Sequence of chain 1.H:
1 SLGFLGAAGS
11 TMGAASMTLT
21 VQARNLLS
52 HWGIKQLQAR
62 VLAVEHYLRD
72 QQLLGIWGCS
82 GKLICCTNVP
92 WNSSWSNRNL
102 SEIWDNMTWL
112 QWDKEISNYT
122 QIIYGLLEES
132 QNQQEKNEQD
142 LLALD

This small molecule binds to this protein.
Small molecule (SMILES): CC(=O)N[C@@H]1[C@@H](O)[C@H](O)[C@@H](CO)O[C@H]1O

Binding-site contacts:
Ligand atom C1 contacts residue ASN93 of chain 1.H at 1.5 Å.
Ligand atom C5 contacts residue ASN93 of chain 1.H at 3.8 Å.
Ligand atom O6 contacts residue SER95 of chain 1.H at 3.3 Å (h-bond).
Ligand atom N2 contacts residue ASN93 of chain 1.H at 2.9 Å (h-bond).
Ligand atom O5 contacts residue SER95 of chain 1.H at 3.8 Å.
Ligand atom C5 contacts residue SER95 of chain 1.H at 4.3 Å.
Ligand atom C2 contacts residue ASN93 of chain 1.H at 2.5 Å.
Ligand atom C8 contacts residue ASN93 of chain 1.H at 4.2 Å.
Ligand atom C7 contacts residue ASN93 of chain 1.H at 3.2 Å.
Ligand atom C4 contacts residue ASN93 of chain 1.H at 4.4 Å.
Ligand atom C3 contacts residue ASN93 of chain 1.H at 3.9 Å.
Ligand atom C6 contacts residue SER95 of chain 1.H at 4.4 Å.
Ligand atom O7 contacts residue ASN93 of chain 1.H at 3.1 Å (h-bond).
Ligand atom C1 contacts residue SER95 of chain 1.H at 3.8 Å.
Ligand atom O5 contacts residue ASN93 of chain 1.H at 2.5 Å (h-bond).